A small-molecule ligand and the protein it binds are described below.
Small molecule (SMILES): CC(=O)N[C@@H]1[C@@H](O)[C@H](O)[C@@H](CO)O[C@H]1O

Binding-site contacts:
Ligand atom C8 contacts residue GLU281 of chain 1.A at 3.8 Å.
Ligand atom N2 contacts residue ASN280 of chain 1.A at 4.2 Å.
Ligand atom O7 contacts residue ASN282 of chain 1.A at 3.6 Å.
Ligand atom C8 contacts residue ASN280 of chain 1.A at 3.4 Å.
Ligand atom N2 contacts residue ASN282 of chain 1.A at 2.9 Å (h-bond).
Ligand atom C2 contacts residue ASN282 of chain 1.A at 2.4 Å.
Ligand atom C3 contacts residue ASN282 of chain 1.A at 3.7 Å.
Ligand atom C7 contacts residue ASN282 of chain 1.A at 3.4 Å.
Ligand atom C5 contacts residue ASN282 of chain 1.A at 3.6 Å.
Ligand atom C7 contacts residue GLU281 of chain 1.A at 3.6 Å.
Ligand atom O7 contacts residue GLU281 of chain 1.A at 2.8 Å (salt-bridge).
Ligand atom C4 contacts residue ASN282 of chain 1.A at 4.2 Å.
Ligand atom O5 contacts residue ASN282 of chain 1.A at 2.4 Å (h-bond).
Ligand atom C1 contacts residue ASN282 of chain 1.A at 1.4 Å.
Ligand atom C7 contacts residue ASN280 of chain 1.A at 4.0 Å.

Sequence of chain 1.A:
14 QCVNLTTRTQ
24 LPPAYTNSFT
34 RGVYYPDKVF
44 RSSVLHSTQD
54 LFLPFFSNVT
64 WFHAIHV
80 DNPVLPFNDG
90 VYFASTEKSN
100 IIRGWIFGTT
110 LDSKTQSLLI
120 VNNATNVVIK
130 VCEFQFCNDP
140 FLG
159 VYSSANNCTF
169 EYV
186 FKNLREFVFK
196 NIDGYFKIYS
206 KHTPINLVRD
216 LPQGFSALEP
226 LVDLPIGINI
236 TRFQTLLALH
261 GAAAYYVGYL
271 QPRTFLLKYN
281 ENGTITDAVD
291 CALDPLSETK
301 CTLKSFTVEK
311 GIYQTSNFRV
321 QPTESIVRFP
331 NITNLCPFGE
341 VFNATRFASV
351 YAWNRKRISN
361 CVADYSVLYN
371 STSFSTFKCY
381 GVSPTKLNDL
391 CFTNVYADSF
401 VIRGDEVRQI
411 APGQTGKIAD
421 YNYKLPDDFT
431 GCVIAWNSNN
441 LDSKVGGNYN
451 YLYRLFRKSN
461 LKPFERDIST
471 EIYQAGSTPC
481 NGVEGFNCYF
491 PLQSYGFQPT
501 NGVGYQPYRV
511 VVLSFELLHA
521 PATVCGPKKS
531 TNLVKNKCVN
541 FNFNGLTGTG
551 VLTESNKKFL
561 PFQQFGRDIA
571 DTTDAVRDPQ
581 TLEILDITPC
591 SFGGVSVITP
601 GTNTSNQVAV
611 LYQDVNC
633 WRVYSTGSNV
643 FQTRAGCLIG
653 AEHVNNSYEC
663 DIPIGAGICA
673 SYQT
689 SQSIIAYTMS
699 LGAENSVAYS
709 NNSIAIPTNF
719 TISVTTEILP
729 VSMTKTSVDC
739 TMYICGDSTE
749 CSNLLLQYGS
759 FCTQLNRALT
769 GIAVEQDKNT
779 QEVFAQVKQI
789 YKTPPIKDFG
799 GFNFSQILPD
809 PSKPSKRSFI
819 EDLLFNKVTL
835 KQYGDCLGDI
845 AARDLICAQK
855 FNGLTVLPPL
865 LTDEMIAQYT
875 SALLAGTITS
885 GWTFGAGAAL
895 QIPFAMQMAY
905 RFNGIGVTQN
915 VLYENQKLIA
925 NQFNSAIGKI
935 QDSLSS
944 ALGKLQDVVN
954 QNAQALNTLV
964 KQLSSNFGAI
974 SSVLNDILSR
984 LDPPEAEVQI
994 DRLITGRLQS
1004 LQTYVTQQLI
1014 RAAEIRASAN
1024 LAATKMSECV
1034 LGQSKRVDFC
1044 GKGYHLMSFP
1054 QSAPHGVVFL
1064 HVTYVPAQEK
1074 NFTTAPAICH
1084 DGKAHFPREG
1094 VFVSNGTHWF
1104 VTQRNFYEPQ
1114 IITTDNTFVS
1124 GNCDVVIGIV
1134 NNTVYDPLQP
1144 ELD